Sequence of chain 1.D:
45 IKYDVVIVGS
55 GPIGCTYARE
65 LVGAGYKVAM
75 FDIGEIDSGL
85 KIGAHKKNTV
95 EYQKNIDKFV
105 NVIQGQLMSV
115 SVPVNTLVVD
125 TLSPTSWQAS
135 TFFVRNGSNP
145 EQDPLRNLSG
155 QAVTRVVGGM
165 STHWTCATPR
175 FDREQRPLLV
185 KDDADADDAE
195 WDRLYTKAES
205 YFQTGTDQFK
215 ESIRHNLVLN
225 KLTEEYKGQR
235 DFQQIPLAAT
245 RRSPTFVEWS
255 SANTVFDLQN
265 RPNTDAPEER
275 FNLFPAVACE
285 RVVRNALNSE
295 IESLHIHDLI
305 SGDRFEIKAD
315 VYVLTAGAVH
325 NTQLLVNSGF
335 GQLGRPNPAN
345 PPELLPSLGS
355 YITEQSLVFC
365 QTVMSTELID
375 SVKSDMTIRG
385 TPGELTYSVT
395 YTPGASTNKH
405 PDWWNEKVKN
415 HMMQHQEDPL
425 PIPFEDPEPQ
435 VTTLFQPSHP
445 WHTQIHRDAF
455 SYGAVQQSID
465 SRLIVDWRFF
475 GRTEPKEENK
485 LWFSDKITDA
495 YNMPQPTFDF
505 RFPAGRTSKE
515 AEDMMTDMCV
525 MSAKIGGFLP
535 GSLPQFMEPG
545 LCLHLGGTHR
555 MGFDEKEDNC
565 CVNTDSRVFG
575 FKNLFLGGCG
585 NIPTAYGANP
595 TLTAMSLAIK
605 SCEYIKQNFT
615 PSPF

A small-molecule ligand and the protein it binds are described below.
Small molecule (SMILES): OC[C@H]1O[C@@H](O)[C@H](O)[C@@H](F)[C@H]1O

Binding-site contacts:
Ligand atom C2 contacts residue HIS548 of chain 1.D at 3.6 Å.
Ligand atom C3 contacts residue FDA1 of chain 1.P at 4.1 Å.
Ligand atom O1 contacts residue HIS548 of chain 1.D at 3.1 Å (h-bond).
Ligand atom C4 contacts residue PHE474 of chain 1.D at 4.1 Å (hydrophobic).
Ligand atom C5 contacts residue ARG472 of chain 1.D at 4.2 Å.
Ligand atom F3 contacts residue GLN448 of chain 1.D at 3.0 Å.
Ligand atom O6 contacts residue PHE454 of chain 1.D at 3.6 Å.
Ligand atom O2 contacts residue ASN593 of chain 1.D at 3.0 Å (h-bond).
Ligand atom F3 contacts residue ASN593 of chain 1.D at 3.1 Å.
Ligand atom O2 contacts residue FDA1 of chain 1.P at 2.7 Å.
Ligand atom C1 contacts residue CYS546 of chain 1.D at 3.2 Å (hydrophobic).
Ligand atom C3 contacts residue PHE474 of chain 1.D at 3.8 Å (hydrophobic).
Ligand atom C3 contacts residue ASN593 of chain 1.D at 3.7 Å.
Ligand atom F3 contacts residue ALA171 of chain 1.D at 4.1 Å.
Ligand atom C4 contacts residue GLN448 of chain 1.D at 4.1 Å.
Ligand atom C2 contacts residue FDA1 of chain 1.P at 3.1 Å.
Ligand atom O6 contacts residue LEU545 of chain 1.D at 3.9 Å.
Ligand atom O2 contacts residue HIS548 of chain 1.D at 2.8 Å (h-bond).
Ligand atom C6 contacts residue ARG472 of chain 1.D at 3.8 Å.
Ligand atom O1 contacts residue CYS546 of chain 1.D at 2.6 Å (h-bond).
Ligand atom C4 contacts residue ARG472 of chain 1.D at 4.1 Å.
Ligand atom O5 contacts residue CYS546 of chain 1.D at 3.5 Å (h-bond).
Ligand atom C6 contacts residue ASP452 of chain 1.D at 3.4 Å.
Ligand atom C4 contacts residue THR169 of chain 1.D at 4.1 Å.
Ligand atom C1 contacts residue HIS548 of chain 1.D at 3.3 Å.
Ligand atom C6 contacts residue TYR456 of chain 1.D at 3.0 Å (hydrophobic).
Ligand atom O1 contacts residue FDA1 of chain 1.P at 3.1 Å.
Ligand atom C6 contacts residue PHE454 of chain 1.D at 4.1 Å (hydrophobic).
Ligand atom C3 contacts residue GLN448 of chain 1.D at 3.7 Å.
Ligand atom F3 contacts residue THR169 of chain 1.D at 3.8 Å.
Ligand atom C1 contacts residue FDA1 of chain 1.P at 3.9 Å.
Ligand atom O6 contacts residue TYR456 of chain 1.D at 2.5 Å (h-bond).
Ligand atom O4 contacts residue ASP452 of chain 1.D at 2.5 Å (salt-bridge).
Ligand atom C5 contacts residue TYR456 of chain 1.D at 3.9 Å (hydrophobic).
Ligand atom C2 contacts residue ASN593 of chain 1.D at 3.9 Å.
Ligand atom F3 contacts residue FDA1 of chain 1.P at 3.2 Å.
Ligand atom O4 contacts residue THR169 of chain 1.D at 2.9 Å (h-bond).
Ligand atom O5 contacts residue FDA1 of chain 1.P at 4.0 Å.
Ligand atom C4 contacts residue ASP452 of chain 1.D at 3.1 Å.
Ligand atom C5 contacts residue ASP452 of chain 1.D at 3.8 Å.